Sequence of chain 3.A:
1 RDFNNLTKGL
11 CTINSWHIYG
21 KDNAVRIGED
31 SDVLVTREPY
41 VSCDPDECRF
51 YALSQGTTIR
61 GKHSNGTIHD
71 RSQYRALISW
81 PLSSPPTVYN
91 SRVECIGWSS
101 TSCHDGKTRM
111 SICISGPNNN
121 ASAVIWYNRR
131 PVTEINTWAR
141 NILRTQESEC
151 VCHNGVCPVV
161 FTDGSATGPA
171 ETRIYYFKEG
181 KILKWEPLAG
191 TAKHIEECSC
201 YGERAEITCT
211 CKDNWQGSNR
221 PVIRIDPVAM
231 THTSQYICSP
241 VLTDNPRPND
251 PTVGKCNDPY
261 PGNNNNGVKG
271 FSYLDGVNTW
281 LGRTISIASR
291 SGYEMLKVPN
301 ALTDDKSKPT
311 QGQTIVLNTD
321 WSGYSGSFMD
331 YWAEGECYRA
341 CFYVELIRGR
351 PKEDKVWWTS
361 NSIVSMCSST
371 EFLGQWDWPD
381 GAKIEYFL

The small molecule below binds the protein below.
Small molecule (SMILES): CC(=O)N[C@@H]1[C@@H](O)[C@H](O)[C@@H](CO)O[C@H]1O

Binding-site contacts:
Ligand atom C2 contacts residue TRP357 of chain 3.A at 3.9 Å (hydrophobic).
Ligand atom C5 contacts residue ASN65 of chain 3.A at 3.7 Å.
Ligand atom C2 contacts residue ASN65 of chain 3.A at 2.4 Å.
Ligand atom C4 contacts residue ASN65 of chain 3.A at 4.1 Å.
Ligand atom C3 contacts residue TRP357 of chain 3.A at 3.6 Å (hydrophobic).
Ligand atom N2 contacts residue ASN65 of chain 3.A at 2.9 Å (h-bond).
Ligand atom C7 contacts residue ASN65 of chain 3.A at 3.1 Å.
Ligand atom O4 contacts residue TRP357 of chain 3.A at 4.2 Å.
Ligand atom C3 contacts residue ASN65 of chain 3.A at 3.7 Å.
Ligand atom O5 contacts residue TRP357 of chain 3.A at 4.2 Å.
Ligand atom C5 contacts residue TRP357 of chain 3.A at 3.8 Å (hydrophobic).
Ligand atom C1 contacts residue TRP357 of chain 3.A at 3.7 Å (hydrophobic).
Ligand atom C7 contacts residue TRP357 of chain 3.A at 3.8 Å (hydrophobic).
Ligand atom O3 contacts residue TRP357 of chain 3.A at 4.1 Å.
Ligand atom C8 contacts residue TRP357 of chain 3.A at 3.3 Å (hydrophobic).
Ligand atom C4 contacts residue TRP357 of chain 3.A at 4.3 Å (hydrophobic).
Ligand atom O7 contacts residue ASN65 of chain 3.A at 2.9 Å (h-bond).
Ligand atom C8 contacts residue ASN65 of chain 3.A at 4.4 Å.
Ligand atom C1 contacts residue ASN65 of chain 3.A at 1.5 Å.
Ligand atom N2 contacts residue TRP357 of chain 3.A at 3.1 Å (h-bond).
Ligand atom O5 contacts residue ASN65 of chain 3.A at 2.4 Å (h-bond).